This protein binds this small molecule.
Small molecule (SMILES): Nc1nc(-c2ccccc2)nc2[nH]nc(Nc3ccc(C(F)(F)F)cc3)c12

Sequence of chain 50.C:
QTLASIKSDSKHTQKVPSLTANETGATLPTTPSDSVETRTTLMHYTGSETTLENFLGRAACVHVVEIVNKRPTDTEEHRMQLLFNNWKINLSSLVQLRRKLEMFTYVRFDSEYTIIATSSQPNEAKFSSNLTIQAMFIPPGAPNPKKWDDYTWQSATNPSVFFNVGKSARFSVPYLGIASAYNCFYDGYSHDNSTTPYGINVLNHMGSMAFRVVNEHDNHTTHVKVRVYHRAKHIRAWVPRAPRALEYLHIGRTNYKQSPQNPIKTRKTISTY

Sequence of chain 2.D:
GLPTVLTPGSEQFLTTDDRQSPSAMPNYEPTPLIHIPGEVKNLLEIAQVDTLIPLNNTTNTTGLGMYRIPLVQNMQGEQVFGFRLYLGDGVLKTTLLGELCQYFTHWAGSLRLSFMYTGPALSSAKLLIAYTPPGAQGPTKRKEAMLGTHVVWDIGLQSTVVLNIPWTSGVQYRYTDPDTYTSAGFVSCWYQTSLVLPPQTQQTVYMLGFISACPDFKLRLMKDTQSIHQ

Binding-site contacts:
Ligand atom N1 contacts residue ASN219 of chain 50.C at 3.9 Å.
Ligand atom C10 contacts residue LEU218 of chain 50.C at 3.4 Å (hydrophobic).
Ligand atom F2 contacts residue MET221 of chain 50.C at 2.9 Å.
Ligand atom F2 contacts residue TYR128 of chain 50.C at 3.4 Å.
Ligand atom C1 contacts residue TYR197 of chain 50.C at 3.8 Å (hydrophobic).
Ligand atom C15 contacts residue SER198 of chain 50.B at 3.6 Å.
Ligand atom C18 contacts residue ILE104 of chain 50.C at 3.9 Å (hydrophobic).
Ligand atom N6 contacts residue LEU218 of chain 50.C at 3.4 Å (h-bond).
Ligand atom F3 contacts residue TYR128 of chain 50.C at 3.4 Å.
Ligand atom N3 contacts residue TYR197 of chain 50.C at 3.9 Å.
Ligand atom F2 contacts residue ILE104 of chain 50.C at 3.4 Å.
Ligand atom N6 contacts residue ASN219 of chain 50.C at 3.5 Å.
Ligand atom C9 contacts residue ASN198 of chain 50.C at 3.1 Å.
Ligand atom N5 contacts residue TYR197 of chain 50.C at 3.8 Å.
Ligand atom C4 contacts residue MET221 of chain 50.C at 3.7 Å (hydrophobic).
Ligand atom C17 contacts residue ASN198 of chain 50.C at 3.7 Å.
Ligand atom C13 contacts residue ALA196 of chain 50.C at 3.8 Å (hydrophobic).
Ligand atom F1 contacts residue SER126 of chain 50.C at 3.6 Å.
Ligand atom C12 contacts residue LEU218 of chain 50.C at 3.6 Å (hydrophobic).
Ligand atom N5 contacts residue ASN198 of chain 50.C at 3.0 Å (h-bond).
Ligand atom C11 contacts residue LEU218 of chain 50.C at 3.6 Å (hydrophobic).
Ligand atom C6 contacts residue ILE104 of chain 50.C at 3.3 Å (hydrophobic).
Ligand atom C17 contacts residue ALA194 of chain 50.C at 3.6 Å (hydrophobic).
Ligand atom C6 contacts residue MET221 of chain 50.C at 3.8 Å (hydrophobic).
Ligand atom C4 contacts residue ASN105 of chain 50.C at 3.4 Å.
Ligand atom N6 contacts residue MET221 of chain 50.C at 3.2 Å.
Ligand atom C15 contacts residue ASN198 of chain 50.C at 2.5 Å.
Ligand atom C2 contacts residue MET221 of chain 50.C at 3.8 Å (hydrophobic).
Ligand atom C3 contacts residue TYR197 of chain 50.C at 3.8 Å (hydrophobic).
Ligand atom C6 contacts residue ASN105 of chain 50.C at 3.6 Å.
Ligand atom N3 contacts residue ASN198 of chain 50.C at 2.3 Å (h-bond).
Ligand atom C15 contacts residue LEU218 of chain 50.C at 3.8 Å (hydrophobic).
Ligand atom F3 contacts residue LEU106 of chain 50.C at 3.5 Å.
Ligand atom C15 contacts residue ALA194 of chain 50.C at 3.5 Å (hydrophobic).
Ligand atom N2 contacts residue ASN198 of chain 50.C at 3.3 Å (h-bond).
Ligand atom F3 contacts residue ILE104 of chain 50.C at 3.7 Å.
Ligand atom N4 contacts residue LEU218 of chain 50.C at 3.0 Å (h-bond).
Ligand atom C13 contacts residue ASN198 of chain 50.C at 2.6 Å.
Ligand atom C13 contacts residue LEU218 of chain 50.C at 3.6 Å (hydrophobic).
Ligand atom C14 contacts residue LEU218 of chain 50.C at 3.5 Å (hydrophobic).

Sequence of chain 50.B:
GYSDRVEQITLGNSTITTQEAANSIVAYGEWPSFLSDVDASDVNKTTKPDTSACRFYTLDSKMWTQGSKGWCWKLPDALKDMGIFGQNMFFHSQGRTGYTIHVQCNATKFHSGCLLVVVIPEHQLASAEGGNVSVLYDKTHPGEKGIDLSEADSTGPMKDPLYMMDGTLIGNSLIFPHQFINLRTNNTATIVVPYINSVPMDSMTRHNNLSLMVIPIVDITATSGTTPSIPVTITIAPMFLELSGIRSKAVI